Binding-site contacts:
Ligand atom C1 contacts residue GLN282 of chain 1.C at 4.3 Å.
Ligand atom O5 contacts residue GLN282 of chain 1.C at 3.7 Å.
Ligand atom C3 contacts residue ASN193 of chain 1.C at 3.9 Å.
Ligand atom C2 contacts residue THR195 of chain 1.C at 4.2 Å.
Ligand atom N2 contacts residue THR195 of chain 1.C at 4.5 Å.
Ligand atom C6 contacts residue GLN282 of chain 1.C at 4.3 Å.
Ligand atom C1 contacts residue THR195 of chain 1.C at 3.1 Å.
Ligand atom C6 contacts residue THR195 of chain 1.C at 4.0 Å.
Ligand atom O6 contacts residue GLN282 of chain 1.C at 3.2 Å.
Ligand atom C2 contacts residue ASN193 of chain 1.C at 2.5 Å.
Ligand atom C4 contacts residue ASN193 of chain 1.C at 4.3 Å.
Ligand atom O5 contacts residue THR195 of chain 1.C at 3.2 Å (h-bond).
Ligand atom C6 contacts residue PHE196 of chain 1.C at 4.3 Å (hydrophobic).
Ligand atom C7 contacts residue ASN193 of chain 1.C at 4.0 Å.
Ligand atom C5 contacts residue THR195 of chain 1.C at 3.3 Å.
Ligand atom O7 contacts residue ASN193 of chain 1.C at 4.0 Å.
Ligand atom C1 contacts residue ASN193 of chain 1.C at 1.4 Å.
Ligand atom O6 contacts residue GLU283 of chain 1.C at 3.4 Å.
Ligand atom C6 contacts residue GLU283 of chain 1.C at 4.1 Å.
Ligand atom N2 contacts residue ASN193 of chain 1.C at 3.1 Å (h-bond).
Ligand atom O5 contacts residue ASN193 of chain 1.C at 2.3 Å (h-bond).
Ligand atom C5 contacts residue ASN193 of chain 1.C at 3.6 Å.
Ligand atom C4 contacts residue THR195 of chain 1.C at 4.5 Å.

Sequence of chain 1.C:
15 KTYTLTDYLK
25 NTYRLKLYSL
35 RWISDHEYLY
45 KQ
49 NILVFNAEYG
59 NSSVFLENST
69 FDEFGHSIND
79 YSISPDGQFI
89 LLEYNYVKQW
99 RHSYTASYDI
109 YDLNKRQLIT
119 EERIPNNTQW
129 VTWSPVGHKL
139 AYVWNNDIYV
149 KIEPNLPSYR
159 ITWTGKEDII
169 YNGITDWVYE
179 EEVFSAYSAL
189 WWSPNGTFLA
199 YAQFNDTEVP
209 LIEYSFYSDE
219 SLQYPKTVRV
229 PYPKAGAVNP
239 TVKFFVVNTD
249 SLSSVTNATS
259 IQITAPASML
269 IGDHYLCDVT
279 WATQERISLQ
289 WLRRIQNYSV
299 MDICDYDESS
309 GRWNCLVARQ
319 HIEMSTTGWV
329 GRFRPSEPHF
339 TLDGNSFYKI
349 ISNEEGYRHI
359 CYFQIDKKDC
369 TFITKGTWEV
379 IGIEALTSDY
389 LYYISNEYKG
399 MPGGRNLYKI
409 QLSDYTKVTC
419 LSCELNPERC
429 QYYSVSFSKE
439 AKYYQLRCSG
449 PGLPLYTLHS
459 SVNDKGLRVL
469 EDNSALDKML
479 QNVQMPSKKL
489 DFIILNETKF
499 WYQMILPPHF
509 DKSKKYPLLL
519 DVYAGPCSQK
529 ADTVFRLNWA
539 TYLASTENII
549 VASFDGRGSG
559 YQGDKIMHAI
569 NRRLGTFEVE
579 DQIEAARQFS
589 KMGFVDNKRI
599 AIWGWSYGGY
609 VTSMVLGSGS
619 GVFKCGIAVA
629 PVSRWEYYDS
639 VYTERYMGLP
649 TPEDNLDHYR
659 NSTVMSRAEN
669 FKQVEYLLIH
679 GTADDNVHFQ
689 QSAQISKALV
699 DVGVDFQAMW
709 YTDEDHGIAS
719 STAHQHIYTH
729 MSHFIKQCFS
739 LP

This protein binds this small molecule.
Small molecule (SMILES): CC(=O)N[C@@H]1[C@@H](O)[C@H](O)[C@@H](CO)O[C@H]1O